Sequence of chain 2.A:
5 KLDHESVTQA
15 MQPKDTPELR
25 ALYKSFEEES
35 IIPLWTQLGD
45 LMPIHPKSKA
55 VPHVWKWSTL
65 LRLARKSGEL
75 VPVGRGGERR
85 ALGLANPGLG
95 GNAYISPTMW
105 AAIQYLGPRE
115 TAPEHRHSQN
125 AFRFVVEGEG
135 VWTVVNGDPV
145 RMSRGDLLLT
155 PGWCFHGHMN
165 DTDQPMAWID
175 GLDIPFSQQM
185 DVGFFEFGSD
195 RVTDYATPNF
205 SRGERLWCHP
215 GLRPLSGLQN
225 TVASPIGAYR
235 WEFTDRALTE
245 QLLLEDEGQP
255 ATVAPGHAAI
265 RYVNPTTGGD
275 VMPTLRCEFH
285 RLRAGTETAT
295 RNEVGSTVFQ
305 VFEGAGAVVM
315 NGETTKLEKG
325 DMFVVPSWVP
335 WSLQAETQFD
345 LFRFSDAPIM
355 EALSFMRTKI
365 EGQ

Sequence of chain 1.A:
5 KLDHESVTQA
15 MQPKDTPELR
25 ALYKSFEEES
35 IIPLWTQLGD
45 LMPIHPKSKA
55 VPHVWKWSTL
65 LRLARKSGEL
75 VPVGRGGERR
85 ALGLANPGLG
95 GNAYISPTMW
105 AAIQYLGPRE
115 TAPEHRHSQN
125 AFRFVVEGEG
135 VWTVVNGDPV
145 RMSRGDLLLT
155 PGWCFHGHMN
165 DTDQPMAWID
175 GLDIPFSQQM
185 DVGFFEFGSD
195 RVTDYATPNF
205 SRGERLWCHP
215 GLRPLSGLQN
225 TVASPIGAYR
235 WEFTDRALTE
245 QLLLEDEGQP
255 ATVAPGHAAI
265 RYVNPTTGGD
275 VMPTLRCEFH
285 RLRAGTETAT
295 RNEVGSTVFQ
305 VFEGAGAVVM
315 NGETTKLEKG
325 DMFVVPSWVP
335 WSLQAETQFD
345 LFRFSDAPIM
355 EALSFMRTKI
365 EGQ

Binding-site contacts:
Ligand atom OAA contacts residue ARG127 of chain 2.A at 3.3 Å (salt-bridge).
Ligand atom CAF contacts residue LEU176 of chain 2.A at 3.8 Å (hydrophobic).
Ligand atom OAC contacts residue LEU176 of chain 2.A at 4.0 Å.
Ligand atom CAJ contacts residue FE21 of chain 2.B at 3.0 Å.
Ligand atom OAB contacts residue ARG83 of chain 2.A at 3.0 Å (salt-bridge).
Ligand atom OAC contacts residue ALA106 of chain 2.A at 3.6 Å.
Ligand atom CAK contacts residue FE21 of chain 2.B at 3.4 Å.
Ligand atom CAG contacts residue GLN108 of chain 2.A at 3.7 Å.
Ligand atom CAF contacts residue ILE178 of chain 2.A at 4.0 Å (hydrophobic).
Ligand atom OAA contacts residue FE21 of chain 2.B at 2.0 Å.
Ligand atom OAA contacts residue HIS119 of chain 2.A at 3.2 Å (h-bond).
Ligand atom CAE contacts residue TRP104 of chain 2.A at 3.6 Å (hydrophobic).
Ligand atom CAG contacts residue ASP174 of chain 2.A at 3.1 Å.
Ligand atom CAI contacts residue LEU176 of chain 2.A at 3.6 Å (hydrophobic).
Ligand atom CAG contacts residue ARG127 of chain 2.A at 3.7 Å.
Ligand atom CAE contacts residue LEU176 of chain 2.A at 3.5 Å (hydrophobic).
Ligand atom CAE contacts residue ILE178 of chain 2.A at 4.0 Å (hydrophobic).
Ligand atom CAF contacts residue LEU38 of chain 1.A at 3.8 Å (hydrophobic).
Ligand atom OAC contacts residue TRP104 of chain 2.A at 2.9 Å (h-bond).
Ligand atom OAB contacts residue ARG127 of chain 2.A at 3.6 Å.
Ligand atom OAB contacts residue GLN108 of chain 2.A at 3.1 Å (h-bond).
Ligand atom OAA contacts residue HIS160 of chain 2.A at 2.9 Å (h-bond).
Ligand atom OAC contacts residue ALA85 of chain 2.A at 3.3 Å.
Ligand atom CAK contacts residue ARG83 of chain 2.A at 3.7 Å.
Ligand atom OAD contacts residue HIS119 of chain 2.A at 3.1 Å (h-bond).
Ligand atom CAF contacts residue MET46 of chain 1.A at 4.0 Å (hydrophobic).
Ligand atom OAA contacts residue ARG83 of chain 2.A at 3.0 Å (salt-bridge).
Ligand atom OAD contacts residue HIS121 of chain 2.A at 3.0 Å (h-bond).
Ligand atom OAD contacts residue HIS160 of chain 2.A at 4.0 Å.
Ligand atom CAI contacts residue TRP104 of chain 2.A at 3.6 Å (hydrophobic).
Ligand atom CAE contacts residue LEU38 of chain 1.A at 3.7 Å (hydrophobic).
Ligand atom CAI contacts residue ALA85 of chain 2.A at 4.0 Å (hydrophobic).
Ligand atom CAI contacts residue ASP174 of chain 2.A at 3.3 Å.
Ligand atom OAB contacts residue HIS162 of chain 2.A at 3.1 Å.
Ligand atom OAD contacts residue FE21 of chain 2.B at 1.9 Å.
Ligand atom CAH contacts residue ARG83 of chain 2.A at 3.1 Å.
Ligand atom CAK contacts residue ARG127 of chain 2.A at 3.8 Å.
Ligand atom CAH contacts residue FE21 of chain 2.B at 3.0 Å.
Ligand atom OAC contacts residue ASP174 of chain 2.A at 2.6 Å (salt-bridge).
Ligand atom CAH contacts residue ARG127 of chain 2.A at 3.4 Å.

This small molecule binds to this protein.
Small molecule (SMILES): O=C(O)c1cc(O)ccc1O